Sequence of chain 1.L:
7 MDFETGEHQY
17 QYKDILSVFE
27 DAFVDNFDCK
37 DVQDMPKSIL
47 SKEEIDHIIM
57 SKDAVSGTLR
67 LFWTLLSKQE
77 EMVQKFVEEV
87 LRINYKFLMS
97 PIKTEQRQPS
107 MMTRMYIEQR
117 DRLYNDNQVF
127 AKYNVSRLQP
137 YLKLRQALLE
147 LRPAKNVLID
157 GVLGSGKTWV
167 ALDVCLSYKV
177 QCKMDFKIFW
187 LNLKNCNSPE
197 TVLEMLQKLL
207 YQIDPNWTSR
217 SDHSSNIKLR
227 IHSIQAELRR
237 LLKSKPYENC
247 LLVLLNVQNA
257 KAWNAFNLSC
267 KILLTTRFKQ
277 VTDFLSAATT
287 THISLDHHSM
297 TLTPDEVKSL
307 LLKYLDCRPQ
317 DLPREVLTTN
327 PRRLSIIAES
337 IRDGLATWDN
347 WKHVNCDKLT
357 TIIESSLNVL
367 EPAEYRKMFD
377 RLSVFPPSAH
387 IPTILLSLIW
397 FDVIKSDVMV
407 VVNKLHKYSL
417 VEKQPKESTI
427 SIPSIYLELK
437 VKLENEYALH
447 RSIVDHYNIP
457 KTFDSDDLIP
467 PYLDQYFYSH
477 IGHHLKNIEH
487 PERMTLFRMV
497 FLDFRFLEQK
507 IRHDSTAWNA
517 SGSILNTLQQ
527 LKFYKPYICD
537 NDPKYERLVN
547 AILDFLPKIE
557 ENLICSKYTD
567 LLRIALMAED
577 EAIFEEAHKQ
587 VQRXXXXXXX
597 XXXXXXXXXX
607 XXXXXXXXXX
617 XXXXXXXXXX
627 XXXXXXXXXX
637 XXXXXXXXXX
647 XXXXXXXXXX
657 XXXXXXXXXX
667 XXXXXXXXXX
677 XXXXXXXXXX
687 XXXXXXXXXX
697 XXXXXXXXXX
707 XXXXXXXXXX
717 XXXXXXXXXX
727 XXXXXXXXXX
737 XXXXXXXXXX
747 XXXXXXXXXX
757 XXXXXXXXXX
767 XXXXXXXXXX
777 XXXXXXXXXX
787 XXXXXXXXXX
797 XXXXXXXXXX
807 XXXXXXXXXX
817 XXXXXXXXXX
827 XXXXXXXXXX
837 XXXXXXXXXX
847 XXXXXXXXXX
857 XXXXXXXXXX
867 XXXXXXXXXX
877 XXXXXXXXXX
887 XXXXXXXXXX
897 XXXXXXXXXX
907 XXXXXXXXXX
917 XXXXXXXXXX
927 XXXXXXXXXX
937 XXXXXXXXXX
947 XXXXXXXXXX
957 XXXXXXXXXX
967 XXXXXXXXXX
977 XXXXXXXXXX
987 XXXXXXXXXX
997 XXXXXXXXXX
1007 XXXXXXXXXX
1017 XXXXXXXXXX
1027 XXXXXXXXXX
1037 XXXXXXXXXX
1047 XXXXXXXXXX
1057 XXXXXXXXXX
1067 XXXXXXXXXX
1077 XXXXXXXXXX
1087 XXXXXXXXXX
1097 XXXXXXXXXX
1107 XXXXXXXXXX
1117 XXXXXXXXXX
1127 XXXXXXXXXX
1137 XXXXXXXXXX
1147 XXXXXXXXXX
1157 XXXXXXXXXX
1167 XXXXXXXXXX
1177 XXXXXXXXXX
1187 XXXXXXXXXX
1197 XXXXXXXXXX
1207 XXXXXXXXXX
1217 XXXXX

The small molecule below binds the protein below.
Small molecule (SMILES): Nc1ncnc2c1ncn2[C@H]1C[C@H](O)[C@@H](CO[P](=O)(O)O[P](=O)(O)OP(=O)(O)O)O1

Binding-site contacts:
Ligand atom O2B contacts residue SER161 of chain 1.L at 3.0 Å (h-bond).
Ligand atom N6 contacts residue ASN130 of chain 1.L at 3.0 Å.
Ligand atom O1B contacts residue MG1 of chain 1.MA at 2.3 Å.
Ligand atom PG contacts residue GLY160 of chain 1.L at 3.4 Å.
Ligand atom O5' contacts residue TRP165 of chain 1.L at 3.6 Å.
Ligand atom O2G contacts residue MG1 of chain 1.MA at 2.3 Å.
Ligand atom C2 contacts residue ALA127 of chain 1.L at 2.8 Å (hydrophobic).
Ligand atom O1A contacts residue THR164 of chain 1.L at 2.7 Å (h-bond).
Ligand atom N1 contacts residue ALA127 of chain 1.L at 3.2 Å.
Ligand atom O3G contacts residue LEU159 of chain 1.L at 3.5 Å.
Ligand atom O1B contacts residue THR164 of chain 1.L at 2.8 Å (h-bond).
Ligand atom O1A contacts residue LYS163 of chain 1.L at 2.8 Å (salt-bridge).
Ligand atom O2A contacts residue MG1 of chain 1.MA at 3.2 Å.
Ligand atom C2 contacts residue TYR310 of chain 1.L at 2.7 Å (hydrophobic).
Ligand atom O3' contacts residue SER331 of chain 1.L at 3.1 Å.
Ligand atom O3A contacts residue GLY160 of chain 1.L at 3.2 Å.
Ligand atom N3 contacts residue TYR310 of chain 1.L at 2.7 Å (h-bond).
Ligand atom N3 contacts residue SER331 of chain 1.L at 3.5 Å (h-bond).
Ligand atom O3G contacts residue ARG273 of chain 1.L at 2.1 Å (salt-bridge).
Ligand atom O2B contacts residue GLY162 of chain 1.L at 3.1 Å (h-bond).
Ligand atom O3B contacts residue MG1 of chain 1.MA at 3.4 Å.
Ligand atom O1A contacts residue TRP165 of chain 1.L at 2.9 Å (h-bond).
Ligand atom O2B contacts residue GLY160 of chain 1.L at 3.1 Å (h-bond).
Ligand atom N1 contacts residue ASN130 of chain 1.L at 3.5 Å.
Ligand atom PA contacts residue GLY162 of chain 1.L at 3.5 Å.
Ligand atom PG contacts residue MG1 of chain 1.MA at 3.5 Å.
Ligand atom N7 contacts residue ARG133 of chain 1.L at 3.4 Å (salt-bridge).
Ligand atom O1G contacts residue GLY160 of chain 1.L at 3.0 Å (h-bond).
Ligand atom O1A contacts residue GLY162 of chain 1.L at 2.8 Å.
Ligand atom O2B contacts residue LYS163 of chain 1.L at 3.0 Å.
Ligand atom C1' contacts residue SER331 of chain 1.L at 3.1 Å.
Ligand atom N3 contacts residue ALA127 of chain 1.L at 3.5 Å.
Ligand atom PB contacts residue MG1 of chain 1.MA at 3.5 Å.
Ligand atom O1G contacts residue LYS163 of chain 1.L at 3.1 Å.
Ligand atom O1G contacts residue LEU159 of chain 1.L at 3.3 Å.
Ligand atom PG contacts residue ARG273 of chain 1.L at 3.2 Å.
Ligand atom O3B contacts residue GLY160 of chain 1.L at 2.9 Å (h-bond).
Ligand atom PB contacts residue GLY162 of chain 1.L at 3.5 Å.
Ligand atom PB contacts residue GLY160 of chain 1.L at 3.4 Å.
Ligand atom O3A contacts residue GLY162 of chain 1.L at 2.9 Å (h-bond).